Binding-site contacts:
Ligand atom CAA contacts residue LEU173 of chain 1.E at 4.2 Å (hydrophobic).
Ligand atom PAY contacts residue ASN205 of chain 1.E at 4.0 Å.
Ligand atom OAG contacts residue SER43 of chain 1.E at 2.9 Å (h-bond).
Ligand atom CAS contacts residue GLN202 of chain 1.E at 3.5 Å.
Ligand atom CAT contacts residue ASN205 of chain 1.E at 3.8 Å.
Ligand atom PAZ contacts residue SER43 of chain 1.E at 4.3 Å.
Ligand atom CAM contacts residue GLY170 of chain 1.E at 4.1 Å.
Ligand atom CAK contacts residue ASN205 of chain 1.E at 4.1 Å.
Ligand atom CAN contacts residue GLY198 of chain 1.E at 4.2 Å.
Ligand atom CAL contacts residue MET197 of chain 1.E at 3.7 Å (hydrophobic).
Ligand atom CAM contacts residue LEU173 of chain 1.E at 3.6 Å (hydrophobic).
Ligand atom CAL contacts residue LEU173 of chain 1.E at 4.3 Å (hydrophobic).
Ligand atom CAR contacts residue ALA166 of chain 1.E at 4.2 Å (hydrophobic).
Ligand atom PAZ contacts residue ARG42 of chain 1.E at 3.8 Å.
Ligand atom CAA contacts residue MET197 of chain 1.E at 4.0 Å (hydrophobic).
Ligand atom OAE contacts residue ARG208 of chain 1.E at 4.1 Å.
Ligand atom CAA contacts residue CYS279 of chain 1.E at 3.8 Å (hydrophobic).
Ligand atom OAB contacts residue ASN205 of chain 1.E at 3.1 Å (h-bond).
Ligand atom CAP contacts residue VAL169 of chain 1.E at 4.2 Å (hydrophobic).
Ligand atom OAH contacts residue ARG42 of chain 1.E at 3.2 Å.
Ligand atom OAB contacts residue ARG208 of chain 1.E at 3.1 Å (salt-bridge).
Ligand atom OAG contacts residue ARG42 of chain 1.E at 4.0 Å.
Ligand atom CAN contacts residue GLY170 of chain 1.E at 4.0 Å.
Ligand atom OAD contacts residue SER43 of chain 1.E at 4.2 Å.
Ligand atom CAT contacts residue GLN202 of chain 1.E at 3.3 Å.
Ligand atom PAY contacts residue ARG208 of chain 1.E at 4.0 Å.
Ligand atom CAS contacts residue ALA166 of chain 1.E at 4.2 Å (hydrophobic).
Ligand atom CAJ contacts residue PHE44 of chain 1.E at 3.4 Å (hydrophobic).
Ligand atom NAV contacts residue ASN205 of chain 1.E at 4.1 Å.
Ligand atom OAC contacts residue ARG42 of chain 1.E at 3.0 Å (salt-bridge).
Ligand atom CAP contacts residue LEU201 of chain 1.E at 4.1 Å (hydrophobic).
Ligand atom CAO contacts residue VAL169 of chain 1.E at 4.2 Å (hydrophobic).
Ligand atom OAG contacts residue SER41 of chain 1.E at 4.2 Å.
Ligand atom OAE contacts residue ARG42 of chain 1.E at 4.2 Å.
Ligand atom CAO contacts residue LEU201 of chain 1.E at 4.1 Å (hydrophobic).
Ligand atom CAL contacts residue GLY170 of chain 1.E at 3.5 Å.
Ligand atom OAF contacts residue ASN205 of chain 1.E at 3.8 Å.
Ligand atom CAA contacts residue TYR266 of chain 1.E at 3.8 Å (hydrophobic).
Ligand atom CAS contacts residue LEU201 of chain 1.E at 4.3 Å (hydrophobic).
Ligand atom CAI contacts residue PHE44 of chain 1.E at 3.6 Å (hydrophobic).

Sequence of chain 1.E:
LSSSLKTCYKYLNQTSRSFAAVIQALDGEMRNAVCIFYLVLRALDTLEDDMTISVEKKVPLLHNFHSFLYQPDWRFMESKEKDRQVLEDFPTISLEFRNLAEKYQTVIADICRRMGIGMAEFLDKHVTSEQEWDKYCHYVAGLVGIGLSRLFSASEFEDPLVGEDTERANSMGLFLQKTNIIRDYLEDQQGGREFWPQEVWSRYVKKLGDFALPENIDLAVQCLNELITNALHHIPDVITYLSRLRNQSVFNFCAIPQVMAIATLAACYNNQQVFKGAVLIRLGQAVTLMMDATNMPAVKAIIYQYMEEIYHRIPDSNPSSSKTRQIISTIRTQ

The protein below binds the small molecule below.
Small molecule (SMILES): CCCCCCCCCC[n+]1ccn(CC(O)(P(=O)([O-])O)P(=O)(O)O)c1